A small-molecule ligand and the protein it binds are described below.
Small molecule (SMILES): COc1cc(OC)nc([C@@H]2CCCC[C@H]2C(=O)NCc2ccc(Cl)c(Cl)c2)n1

Sequence of chain 1.C:
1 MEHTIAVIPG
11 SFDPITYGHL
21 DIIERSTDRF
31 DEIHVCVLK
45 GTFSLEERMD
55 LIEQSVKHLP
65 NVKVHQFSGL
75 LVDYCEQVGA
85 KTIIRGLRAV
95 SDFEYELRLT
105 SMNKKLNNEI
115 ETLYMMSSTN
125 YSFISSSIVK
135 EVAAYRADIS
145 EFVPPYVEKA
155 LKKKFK

Binding-site contacts:
Ligand atom C30 contacts residue GLY73 of chain 1.C at 3.1 Å.
Ligand atom C15 contacts residue VAL136 of chain 1.A at 3.7 Å (hydrophobic).
Ligand atom C7 contacts residue ASN107 of chain 1.C at 3.1 Å.
Ligand atom O6 contacts residue LEU75 of chain 1.C at 3.4 Å.
Ligand atom C23 contacts residue GLY73 of chain 1.C at 3.9 Å.
Ligand atom CL7 contacts residue VAL37 of chain 1.C at 3.7 Å.
Ligand atom C23 contacts residue LEU75 of chain 1.C at 4.0 Å (hydrophobic).
Ligand atom C30 contacts residue LEU38 of chain 1.C at 3.6 Å (hydrophobic).
Ligand atom CL7 contacts residue PRO9 of chain 1.C at 3.6 Å.
Ligand atom O6 contacts residue ARG89 of chain 1.C at 3.6 Å (salt-bridge).
Ligand atom C19 contacts residue LEU75 of chain 1.C at 4.0 Å (hydrophobic).
Ligand atom C26 contacts residue LEU38 of chain 1.C at 4.0 Å (hydrophobic).
Ligand atom C4 contacts residue ARG89 of chain 1.C at 4.0 Å.
Ligand atom CL7 contacts residue LEU38 of chain 1.C at 3.6 Å.
Ligand atom CL7 contacts residue GLY10 of chain 1.C at 3.9 Å.
Ligand atom N8 contacts residue LEU103 of chain 1.C at 4.0 Å.
Ligand atom C22 contacts residue GLY73 of chain 1.C at 3.7 Å.
Ligand atom O6 contacts residue PRO9 of chain 1.C at 3.8 Å.
Ligand atom C1 contacts residue ADP1 of chain 1.K at 2.9 Å.
Ligand atom C17 contacts residue ASN107 of chain 1.C at 4.0 Å.
Ligand atom C22 contacts residue TYR139 of chain 1.A at 3.9 Å (hydrophobic).
Ligand atom CL7 contacts residue CYS36 of chain 1.C at 3.0 Å.
Ligand atom C16 contacts residue LEU74 of chain 1.C at 3.5 Å (hydrophobic).
Ligand atom C14 contacts residue ASN107 of chain 1.C at 3.6 Å.
Ligand atom C23 contacts residue LEU38 of chain 1.C at 3.8 Å (hydrophobic).
Ligand atom C13 contacts residue ASN107 of chain 1.C at 3.5 Å.
Ligand atom C14 contacts residue MET106 of chain 1.C at 3.6 Å (hydrophobic).
Ligand atom C7 contacts residue LEU75 of chain 1.C at 3.9 Å (hydrophobic).
Ligand atom C30 contacts residue LEU75 of chain 1.C at 3.4 Å (hydrophobic).
Ligand atom N8 contacts residue LEU75 of chain 1.C at 3.8 Å.
Ligand atom C13 contacts residue LEU103 of chain 1.C at 3.9 Å (hydrophobic).
Ligand atom N8 contacts residue ASN107 of chain 1.C at 3.3 Å (h-bond).
Ligand atom C5 contacts residue LEU103 of chain 1.C at 3.9 Å (hydrophobic).
Ligand atom O20 contacts residue LEU75 of chain 1.C at 2.8 Å (h-bond).
Ligand atom C30 contacts residue LEU74 of chain 1.C at 4.0 Å (hydrophobic).
Ligand atom C15 contacts residue GLU135 of chain 1.A at 4.0 Å.
Ligand atom N21 contacts residue GLU135 of chain 1.A at 3.5 Å (salt-bridge).
Ligand atom CL9 contacts residue PHE71 of chain 1.C at 3.9 Å.
Ligand atom O20 contacts residue LEU74 of chain 1.C at 3.8 Å.
Ligand atom C5 contacts residue LEU75 of chain 1.C at 3.6 Å (hydrophobic).

Sequence of chain 1.A:
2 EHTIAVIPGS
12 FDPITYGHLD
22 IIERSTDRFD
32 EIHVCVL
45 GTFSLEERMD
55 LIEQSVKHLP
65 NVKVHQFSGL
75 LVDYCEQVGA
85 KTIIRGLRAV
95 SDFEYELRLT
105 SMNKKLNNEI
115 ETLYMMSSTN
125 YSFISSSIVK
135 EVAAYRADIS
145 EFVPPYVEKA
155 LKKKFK